Sequence of chain 47.A:
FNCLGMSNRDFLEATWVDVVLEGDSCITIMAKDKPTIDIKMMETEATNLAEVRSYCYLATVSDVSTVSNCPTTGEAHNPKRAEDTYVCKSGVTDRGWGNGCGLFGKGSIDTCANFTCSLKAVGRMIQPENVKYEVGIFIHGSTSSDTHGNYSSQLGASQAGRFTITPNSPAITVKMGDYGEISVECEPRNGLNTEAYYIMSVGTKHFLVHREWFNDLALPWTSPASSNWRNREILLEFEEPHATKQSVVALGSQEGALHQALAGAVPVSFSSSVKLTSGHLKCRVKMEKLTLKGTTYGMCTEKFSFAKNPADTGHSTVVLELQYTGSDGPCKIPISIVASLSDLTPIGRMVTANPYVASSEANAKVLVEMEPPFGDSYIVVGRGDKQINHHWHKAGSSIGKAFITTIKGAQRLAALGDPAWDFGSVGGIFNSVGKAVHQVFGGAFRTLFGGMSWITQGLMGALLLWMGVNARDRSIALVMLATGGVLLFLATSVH

A protein and the small-molecule ligand that binds it are described below.
Small molecule (SMILES): CC(=O)N[C@@H]1[C@@H](O)[C@H](O)[C@@H](CO)O[C@H]1O

Binding-site contacts:
Ligand atom O5 contacts residue ASN154 of chain 47.A at 2.4 Å (h-bond).
Ligand atom C5 contacts residue SER156 of chain 47.A at 3.9 Å.
Ligand atom O5 contacts residue SER156 of chain 47.A at 3.9 Å.
Ligand atom O7 contacts residue ASN154 of chain 47.A at 3.6 Å.
Ligand atom C5 contacts residue ASN154 of chain 47.A at 3.6 Å.
Ligand atom N2 contacts residue SER156 of chain 47.A at 4.2 Å.
Ligand atom C2 contacts residue SER156 of chain 47.A at 4.3 Å.
Ligand atom C1 contacts residue ASN154 of chain 47.A at 1.4 Å.
Ligand atom C8 contacts residue ASN154 of chain 47.A at 3.9 Å.
Ligand atom C3 contacts residue ASN154 of chain 47.A at 3.9 Å.
Ligand atom C1 contacts residue SER156 of chain 47.A at 3.3 Å.
Ligand atom C2 contacts residue ASN154 of chain 47.A at 2.5 Å.
Ligand atom C7 contacts residue ASN154 of chain 47.A at 3.4 Å.
Ligand atom C4 contacts residue ASN154 of chain 47.A at 4.2 Å.
Ligand atom N2 contacts residue ASN154 of chain 47.A at 3.0 Å (h-bond).